This protein binds this small molecule.
Small molecule (SMILES): CC(C)C[C@H](NC(=O)CNC(=O)c1cc(Cl)ccc1Cl)B(O)O

Binding-site contacts:
Ligand atom CL3 contacts residue ALA20 of chain 1.V at 4.0 Å.
Ligand atom C24 contacts residue ALA49 of chain 1.V at 3.9 Å (hydrophobic).
Ligand atom O19 contacts residue ALA20 of chain 1.V at 3.4 Å.
Ligand atom C21 contacts residue GLY47 of chain 1.V at 3.9 Å.
Ligand atom N20 contacts residue GLY47 of chain 1.V at 3.1 Å (h-bond).
Ligand atom CL6 contacts residue LEU126 of chain 1.W at 4.0 Å.
Ligand atom O27 contacts residue ALA46 of chain 1.V at 3.5 Å.
Ligand atom O19 contacts residue THR21 of chain 1.V at 3.0 Å (h-bond).
Ligand atom C18 contacts residue THR21 of chain 1.V at 4.0 Å.
Ligand atom C3 contacts residue ASP125 of chain 1.W at 3.9 Å.
Ligand atom C24 contacts residue GLY45 of chain 1.V at 4.0 Å.
Ligand atom C10 contacts residue GLY47 of chain 1.V at 3.8 Å.
Ligand atom B26 contacts residue THR1 of chain 1.V at 1.5 Å.
Ligand atom O8 contacts residue THR48 of chain 1.V at 3.7 Å.
Ligand atom C22 contacts residue THR1 of chain 1.V at 3.1 Å.
Ligand atom O27 contacts residue THR1 of chain 1.V at 2.5 Å (h-bond).
Ligand atom C18 contacts residue GLY47 of chain 1.V at 3.9 Å.
Ligand atom C25 contacts residue CYS31 of chain 1.V at 3.4 Å (hydrophobic).
Ligand atom O8 contacts residue ALA49 of chain 1.V at 2.9 Å (h-bond).
Ligand atom C1 contacts residue ASP125 of chain 1.W at 3.5 Å.
Ligand atom C23 contacts residue ALA49 of chain 1.V at 3.8 Å (hydrophobic).
Ligand atom C5 contacts residue GLU22 of chain 1.V at 3.6 Å.
Ligand atom C22 contacts residue GLY47 of chain 1.V at 3.8 Å.
Ligand atom C24 contacts residue THR52 of chain 1.V at 3.7 Å.
Ligand atom C5 contacts residue ASP125 of chain 1.W at 3.1 Å.
Ligand atom C7 contacts residue ALA49 of chain 1.V at 4.0 Å (hydrophobic).
Ligand atom C4 contacts residue GLU22 of chain 1.V at 3.7 Å.
Ligand atom C25 contacts residue ALA20 of chain 1.V at 3.5 Å (hydrophobic).
Ligand atom O27 contacts residue GLY47 of chain 1.V at 2.8 Å (h-bond).
Ligand atom C2 contacts residue ASP125 of chain 1.W at 3.8 Å.
Ligand atom CL6 contacts residue ASP125 of chain 1.W at 3.9 Å.
Ligand atom O8 contacts residue GLY47 of chain 1.V at 4.0 Å.
Ligand atom C7 contacts residue THR21 of chain 1.V at 4.0 Å.
Ligand atom N20 contacts residue THR1 of chain 1.V at 3.8 Å.
Ligand atom C4 contacts residue ASP125 of chain 1.W at 3.5 Å.
Ligand atom C6 contacts residue ASP125 of chain 1.W at 3.2 Å.
Ligand atom C10 contacts residue THR21 of chain 1.V at 3.6 Å.
Ligand atom O28 contacts residue THR1 of chain 1.V at 2.5 Å (h-bond).
Ligand atom C21 contacts residue THR1 of chain 1.V at 2.5 Å.
Ligand atom N9 contacts residue THR21 of chain 1.V at 3.0 Å (h-bond).

Sequence of chain 1.W:
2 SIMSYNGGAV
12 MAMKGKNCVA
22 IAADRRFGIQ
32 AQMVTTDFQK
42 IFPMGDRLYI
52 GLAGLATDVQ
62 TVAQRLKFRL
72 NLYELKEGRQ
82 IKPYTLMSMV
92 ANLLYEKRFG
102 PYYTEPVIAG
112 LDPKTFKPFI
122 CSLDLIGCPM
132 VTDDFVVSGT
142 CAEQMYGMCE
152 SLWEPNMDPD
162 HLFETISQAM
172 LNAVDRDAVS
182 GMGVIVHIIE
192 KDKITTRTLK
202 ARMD

Sequence of chain 1.V:
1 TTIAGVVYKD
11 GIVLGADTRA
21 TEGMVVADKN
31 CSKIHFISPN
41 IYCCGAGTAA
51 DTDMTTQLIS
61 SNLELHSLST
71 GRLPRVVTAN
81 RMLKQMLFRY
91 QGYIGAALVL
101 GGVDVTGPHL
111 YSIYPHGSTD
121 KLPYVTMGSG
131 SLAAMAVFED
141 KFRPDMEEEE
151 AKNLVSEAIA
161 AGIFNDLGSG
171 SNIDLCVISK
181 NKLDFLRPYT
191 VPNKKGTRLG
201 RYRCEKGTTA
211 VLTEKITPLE